Sequence of chain 4.A:
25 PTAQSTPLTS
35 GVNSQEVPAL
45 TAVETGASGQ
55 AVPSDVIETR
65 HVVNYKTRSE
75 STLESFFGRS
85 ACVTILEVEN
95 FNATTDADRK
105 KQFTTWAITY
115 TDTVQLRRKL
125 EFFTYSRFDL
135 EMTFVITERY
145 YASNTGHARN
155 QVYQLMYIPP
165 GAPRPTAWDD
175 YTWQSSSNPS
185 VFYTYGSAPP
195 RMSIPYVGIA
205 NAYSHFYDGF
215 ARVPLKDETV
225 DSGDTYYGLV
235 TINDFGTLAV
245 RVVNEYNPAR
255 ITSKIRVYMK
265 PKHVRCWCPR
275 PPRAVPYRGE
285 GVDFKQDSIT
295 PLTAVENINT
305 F

Binding-site contacts:
Ligand atom O10 contacts residue TYR250 of chain 3.A at 2.2 Å (h-bond).
Ligand atom C11 contacts residue ARG143 of chain 4.A at 3.9 Å.
Ligand atom O4 contacts residue TYR145 of chain 4.A at 4.2 Å.
Ligand atom O1A contacts residue SER147 of chain 4.A at 3.1 Å (h-bond).
Ligand atom C7 contacts residue TYR145 of chain 4.A at 3.9 Å (hydrophobic).
Ligand atom O1B contacts residue PRO252 of chain 3.A at 3.4 Å.
Ligand atom C11 contacts residue TYR145 of chain 4.A at 3.7 Å (hydrophobic).
Ligand atom O1A contacts residue ALA146 of chain 4.A at 3.2 Å.
Ligand atom N5 contacts residue TYR145 of chain 4.A at 2.6 Å (h-bond).
Ligand atom C6 contacts residue TYR145 of chain 4.A at 3.4 Å (hydrophobic).
Ligand atom C4 contacts residue TYR250 of chain 3.A at 4.2 Å (hydrophobic).
Ligand atom O4 contacts residue ASN251 of chain 3.A at 4.3 Å.
Ligand atom C8 contacts residue ALA146 of chain 4.A at 4.4 Å (hydrophobic).
Ligand atom C4 contacts residue PRO252 of chain 3.A at 4.3 Å (hydrophobic).
Ligand atom C8 contacts residue TYR145 of chain 4.A at 4.2 Å (hydrophobic).
Ligand atom C5 contacts residue TYR250 of chain 3.A at 4.3 Å (hydrophobic).
Ligand atom N5 contacts residue TYR250 of chain 3.A at 3.8 Å.
Ligand atom C1 contacts residue SER147 of chain 4.A at 3.6 Å.
Ligand atom C10 contacts residue TYR145 of chain 4.A at 3.6 Å (hydrophobic).
Ligand atom O9 contacts residue ALA146 of chain 4.A at 3.3 Å.
Ligand atom O8 contacts residue TYR145 of chain 4.A at 4.2 Å.
Ligand atom O4 contacts residue PRO252 of chain 3.A at 4.0 Å.
Ligand atom C4 contacts residue TYR145 of chain 4.A at 3.6 Å (hydrophobic).
Ligand atom O1B contacts residue ALA146 of chain 4.A at 4.3 Å.
Ligand atom C5 contacts residue TYR145 of chain 4.A at 3.3 Å (hydrophobic).
Ligand atom C1 contacts residue PRO252 of chain 3.A at 4.1 Å (hydrophobic).
Ligand atom O4 contacts residue TYR250 of chain 3.A at 3.0 Å.
Ligand atom C6 contacts residue ALA146 of chain 4.A at 4.3 Å (hydrophobic).
Ligand atom C1 contacts residue ALA146 of chain 4.A at 4.0 Å (hydrophobic).
Ligand atom C3 contacts residue PRO252 of chain 3.A at 4.4 Å (hydrophobic).
Ligand atom C11 contacts residue TYR250 of chain 3.A at 3.0 Å (hydrophobic).
Ligand atom O1B contacts residue SER147 of chain 4.A at 2.7 Å (h-bond).
Ligand atom C10 contacts residue TYR250 of chain 3.A at 2.8 Å (hydrophobic).
Ligand atom O10 contacts residue ASN96 of chain 3.A at 4.2 Å.
Ligand atom C9 contacts residue ALA146 of chain 4.A at 4.4 Å (hydrophobic).

The protein below binds the small molecule below.
Small molecule (SMILES): CC(=O)N[C@H]1[C@H]([C@H](O)[C@H](O)CO)O[C@@](O)(C(=O)O)C[C@@H]1O

Sequence of chain 3.A:
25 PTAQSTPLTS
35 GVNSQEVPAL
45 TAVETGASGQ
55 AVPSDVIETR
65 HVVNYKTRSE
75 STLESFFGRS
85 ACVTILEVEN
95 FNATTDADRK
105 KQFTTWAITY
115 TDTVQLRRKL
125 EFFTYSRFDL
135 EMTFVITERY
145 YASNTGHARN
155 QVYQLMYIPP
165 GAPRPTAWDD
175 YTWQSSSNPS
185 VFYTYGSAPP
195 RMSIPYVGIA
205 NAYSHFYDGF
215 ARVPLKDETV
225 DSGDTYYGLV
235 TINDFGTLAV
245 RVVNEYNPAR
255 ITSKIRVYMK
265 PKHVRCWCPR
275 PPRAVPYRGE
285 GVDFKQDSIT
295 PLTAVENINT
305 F